Sequence of chain 1.B:
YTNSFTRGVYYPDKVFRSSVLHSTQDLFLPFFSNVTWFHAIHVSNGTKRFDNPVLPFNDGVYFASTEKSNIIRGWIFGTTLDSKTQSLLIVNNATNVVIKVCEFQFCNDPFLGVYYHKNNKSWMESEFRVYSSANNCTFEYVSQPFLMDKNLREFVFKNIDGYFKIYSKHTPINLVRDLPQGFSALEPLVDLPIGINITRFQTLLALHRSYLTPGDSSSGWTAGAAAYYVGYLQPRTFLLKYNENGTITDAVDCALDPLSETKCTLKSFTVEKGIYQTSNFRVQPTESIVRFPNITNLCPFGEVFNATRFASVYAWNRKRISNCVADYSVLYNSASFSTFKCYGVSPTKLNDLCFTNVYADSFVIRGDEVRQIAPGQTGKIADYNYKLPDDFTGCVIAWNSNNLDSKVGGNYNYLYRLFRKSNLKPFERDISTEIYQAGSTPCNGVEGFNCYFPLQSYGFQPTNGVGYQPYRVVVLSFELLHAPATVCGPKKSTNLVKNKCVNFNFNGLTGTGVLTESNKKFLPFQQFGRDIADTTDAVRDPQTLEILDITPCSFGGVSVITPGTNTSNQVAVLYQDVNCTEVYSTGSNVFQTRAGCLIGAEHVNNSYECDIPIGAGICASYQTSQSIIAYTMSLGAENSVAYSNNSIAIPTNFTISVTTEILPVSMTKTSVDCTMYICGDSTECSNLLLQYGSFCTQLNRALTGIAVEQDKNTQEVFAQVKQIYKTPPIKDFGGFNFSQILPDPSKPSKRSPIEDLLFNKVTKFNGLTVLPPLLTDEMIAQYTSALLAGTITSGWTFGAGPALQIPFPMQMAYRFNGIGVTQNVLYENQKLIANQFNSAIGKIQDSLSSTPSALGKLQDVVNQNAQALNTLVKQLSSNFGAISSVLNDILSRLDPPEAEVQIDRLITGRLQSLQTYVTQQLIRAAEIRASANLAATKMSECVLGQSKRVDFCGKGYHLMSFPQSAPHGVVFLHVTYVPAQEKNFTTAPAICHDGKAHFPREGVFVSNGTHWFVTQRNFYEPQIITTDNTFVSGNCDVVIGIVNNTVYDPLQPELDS

A small-molecule ligand and the protein it binds are described below.
Small molecule (SMILES): CC(=O)N[C@@H]1[C@@H](O)[C@H](O)[C@@H](CO)O[C@H]1O

Binding-site contacts:
Ligand atom C5 contacts residue GLY339 of chain 1.B at 3.9 Å.
Ligand atom C4 contacts residue ASN343 of chain 1.B at 4.3 Å.
Ligand atom O5 contacts residue GLY339 of chain 1.B at 3.4 Å.
Ligand atom O6 contacts residue LEU368 of chain 1.B at 4.4 Å.
Ligand atom C6 contacts residue GLY339 of chain 1.B at 4.0 Å.
Ligand atom O4 contacts residue VAL367 of chain 1.B at 3.1 Å.
Ligand atom O7 contacts residue ASN343 of chain 1.B at 4.2 Å.
Ligand atom C1 contacts residue GLY339 of chain 1.B at 3.7 Å.
Ligand atom N2 contacts residue ASN343 of chain 1.B at 2.9 Å (h-bond).
Ligand atom C7 contacts residue ASN343 of chain 1.B at 3.9 Å.
Ligand atom C1 contacts residue ASN343 of chain 1.B at 1.4 Å.
Ligand atom C3 contacts residue ASN343 of chain 1.B at 3.8 Å.
Ligand atom C6 contacts residue VAL367 of chain 1.B at 3.8 Å (hydrophobic).
Ligand atom O5 contacts residue ASN343 of chain 1.B at 2.4 Å (h-bond).
Ligand atom C2 contacts residue ASN343 of chain 1.B at 2.5 Å.
Ligand atom C5 contacts residue VAL367 of chain 1.B at 4.4 Å (hydrophobic).
Ligand atom C4 contacts residue VAL367 of chain 1.B at 4.3 Å (hydrophobic).
Ligand atom C5 contacts residue ASN343 of chain 1.B at 3.7 Å.
Ligand atom O6 contacts residue VAL367 of chain 1.B at 4.3 Å.